Binding-site contacts:
Ligand atom C6 contacts residue HIS1082 of chain 1.C at 4.4 Å.
Ligand atom C4 contacts residue ASN1079 of chain 1.C at 4.2 Å.
Ligand atom C1 contacts residue THR1081 of chain 1.C at 3.8 Å.
Ligand atom O7 contacts residue ASN1079 of chain 1.C at 4.0 Å.
Ligand atom C5 contacts residue THR1081 of chain 1.C at 4.2 Å.
Ligand atom C2 contacts residue ASN1079 of chain 1.C at 2.4 Å.
Ligand atom C7 contacts residue ASN1079 of chain 1.C at 3.6 Å.
Ligand atom C1 contacts residue ASN1079 of chain 1.C at 1.4 Å.
Ligand atom C3 contacts residue THR1081 of chain 1.C at 4.5 Å.
Ligand atom O5 contacts residue PHE1084 of chain 1.C at 4.0 Å.
Ligand atom O5 contacts residue ASN1079 of chain 1.C at 2.4 Å (h-bond).
Ligand atom C3 contacts residue ASN1079 of chain 1.C at 3.7 Å.
Ligand atom N2 contacts residue ASN1079 of chain 1.C at 2.8 Å (h-bond).
Ligand atom O5 contacts residue THR1081 of chain 1.C at 4.3 Å.
Ligand atom C6 contacts residue PHE1084 of chain 1.C at 4.3 Å (hydrophobic).
Ligand atom C5 contacts residue ASN1079 of chain 1.C at 3.7 Å.
Ligand atom C5 contacts residue HIS1082 of chain 1.C at 4.0 Å.
Ligand atom O6 contacts residue PHE1084 of chain 1.C at 4.0 Å.

Sequence of chain 1.C:
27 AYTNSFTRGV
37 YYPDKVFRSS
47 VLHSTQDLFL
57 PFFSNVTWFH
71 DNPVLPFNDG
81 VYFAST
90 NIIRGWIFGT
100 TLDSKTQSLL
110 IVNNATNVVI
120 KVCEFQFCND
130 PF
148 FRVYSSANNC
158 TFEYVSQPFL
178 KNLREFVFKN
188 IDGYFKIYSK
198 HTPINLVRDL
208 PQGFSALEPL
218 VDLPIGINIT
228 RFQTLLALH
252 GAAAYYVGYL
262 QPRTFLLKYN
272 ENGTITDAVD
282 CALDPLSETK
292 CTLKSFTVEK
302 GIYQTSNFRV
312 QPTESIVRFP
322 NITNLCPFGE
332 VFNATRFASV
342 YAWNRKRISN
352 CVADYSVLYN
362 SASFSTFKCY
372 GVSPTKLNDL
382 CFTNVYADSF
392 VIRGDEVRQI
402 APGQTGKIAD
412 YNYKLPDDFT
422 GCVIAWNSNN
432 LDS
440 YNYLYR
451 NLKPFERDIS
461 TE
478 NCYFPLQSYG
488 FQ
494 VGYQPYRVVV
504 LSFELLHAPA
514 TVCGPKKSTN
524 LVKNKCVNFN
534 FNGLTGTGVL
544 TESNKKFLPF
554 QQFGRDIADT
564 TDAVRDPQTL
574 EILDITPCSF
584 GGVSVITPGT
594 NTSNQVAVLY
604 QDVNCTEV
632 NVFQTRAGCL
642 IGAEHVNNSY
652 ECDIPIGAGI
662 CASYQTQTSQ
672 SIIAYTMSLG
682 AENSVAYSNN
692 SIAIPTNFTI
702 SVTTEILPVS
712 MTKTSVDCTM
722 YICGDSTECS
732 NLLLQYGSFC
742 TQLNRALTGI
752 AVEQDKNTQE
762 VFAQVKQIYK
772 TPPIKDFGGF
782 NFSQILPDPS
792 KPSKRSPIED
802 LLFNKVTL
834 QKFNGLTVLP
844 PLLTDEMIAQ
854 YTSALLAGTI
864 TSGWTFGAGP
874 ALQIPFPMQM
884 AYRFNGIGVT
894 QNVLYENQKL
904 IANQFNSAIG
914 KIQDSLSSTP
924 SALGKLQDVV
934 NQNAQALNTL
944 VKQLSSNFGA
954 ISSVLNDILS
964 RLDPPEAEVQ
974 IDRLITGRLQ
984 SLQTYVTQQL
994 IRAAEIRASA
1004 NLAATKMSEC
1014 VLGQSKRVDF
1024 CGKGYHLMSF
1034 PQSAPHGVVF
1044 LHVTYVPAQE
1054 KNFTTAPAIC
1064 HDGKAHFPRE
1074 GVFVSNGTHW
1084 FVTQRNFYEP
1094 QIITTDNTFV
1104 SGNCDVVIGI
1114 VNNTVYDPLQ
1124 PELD

The protein below binds the small molecule below.
Small molecule (SMILES): CC(=O)N[C@@H]1[C@@H](O)[C@H](O)[C@@H](CO)O[C@H]1O